Sequence of chain 1.A:
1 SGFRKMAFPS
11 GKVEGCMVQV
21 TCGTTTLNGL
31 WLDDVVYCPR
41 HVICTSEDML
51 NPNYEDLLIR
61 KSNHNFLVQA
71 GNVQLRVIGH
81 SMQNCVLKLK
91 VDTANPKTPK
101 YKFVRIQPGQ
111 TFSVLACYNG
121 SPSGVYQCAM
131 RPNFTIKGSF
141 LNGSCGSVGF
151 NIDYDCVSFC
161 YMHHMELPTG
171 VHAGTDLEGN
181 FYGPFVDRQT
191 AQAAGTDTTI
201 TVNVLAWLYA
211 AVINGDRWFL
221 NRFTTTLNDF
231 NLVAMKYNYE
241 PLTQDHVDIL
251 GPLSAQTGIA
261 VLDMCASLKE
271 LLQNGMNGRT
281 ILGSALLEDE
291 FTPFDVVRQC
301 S

Sequence of chain 1.B:
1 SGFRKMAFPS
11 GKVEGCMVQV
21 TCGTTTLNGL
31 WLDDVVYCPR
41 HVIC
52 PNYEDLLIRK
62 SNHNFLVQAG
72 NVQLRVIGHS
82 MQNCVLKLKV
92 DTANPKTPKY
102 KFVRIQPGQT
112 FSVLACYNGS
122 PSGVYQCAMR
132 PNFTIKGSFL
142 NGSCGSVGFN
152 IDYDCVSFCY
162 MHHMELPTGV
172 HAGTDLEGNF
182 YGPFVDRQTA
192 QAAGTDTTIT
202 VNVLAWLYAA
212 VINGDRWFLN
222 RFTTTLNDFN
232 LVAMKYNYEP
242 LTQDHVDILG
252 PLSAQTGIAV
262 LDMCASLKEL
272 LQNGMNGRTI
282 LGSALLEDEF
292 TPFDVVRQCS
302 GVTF

The small molecule below binds the protein below.
Small molecule (SMILES): N[C@@H](C(=O)Nc1cncc2ccccc12)c1ccc(Cl)c(Cl)c1

Binding-site contacts:
Ligand atom CL contacts residue ASP187 of chain 1.B at 3.6 Å.
Ligand atom C5 contacts residue LEU141 of chain 1.B at 3.9 Å (hydrophobic).
Ligand atom N2 contacts residue LEU141 of chain 1.B at 3.9 Å.
Ligand atom C16 contacts residue MET165 of chain 1.B at 3.7 Å (hydrophobic).
Ligand atom CL1 contacts residue MET165 of chain 1.B at 3.9 Å.
Ligand atom C16 contacts residue HIS41 of chain 1.B at 3.7 Å.
Ligand atom C3 contacts residue SER144 of chain 1.B at 3.8 Å.
Ligand atom C5 contacts residue PHE140 of chain 1.B at 4.1 Å (hydrophobic).
Ligand atom N2 contacts residue HIS172 of chain 1.B at 3.8 Å.
Ligand atom N2 contacts residue SER144 of chain 1.B at 3.5 Å (h-bond).
Ligand atom N2 contacts residue GLU166 of chain 1.B at 3.9 Å.
Ligand atom N1 contacts residue MET165 of chain 1.B at 4.1 Å.
Ligand atom C4 contacts residue LEU141 of chain 1.B at 3.8 Å (hydrophobic).
Ligand atom C16 contacts residue HIS164 of chain 1.B at 3.5 Å.
Ligand atom N2 contacts residue PHE140 of chain 1.B at 3.5 Å.
Ligand atom CL contacts residue ARG188 of chain 1.B at 2.9 Å.
Ligand atom C6 contacts residue PHE140 of chain 1.B at 4.0 Å (hydrophobic).
Ligand atom N1 contacts residue HIS164 of chain 1.B at 4.0 Å.
Ligand atom C2 contacts residue CYS145 of chain 1.B at 3.9 Å (hydrophobic).
Ligand atom C3 contacts residue HIS163 of chain 1.B at 2.9 Å.
Ligand atom C5 contacts residue ASN142 of chain 1.B at 4.1 Å.
Ligand atom C6 contacts residue GLU166 of chain 1.B at 3.5 Å.
Ligand atom C1 contacts residue CYS145 of chain 1.B at 4.1 Å (hydrophobic).
Ligand atom C13 contacts residue GLN189 of chain 1.B at 3.8 Å.
Ligand atom C4 contacts residue PHE140 of chain 1.B at 3.4 Å (hydrophobic).
Ligand atom C6 contacts residue ASN142 of chain 1.B at 4.0 Å.
Ligand atom C5 contacts residue GLU166 of chain 1.B at 3.7 Å.
Ligand atom C8 contacts residue ASN142 of chain 1.B at 3.7 Å.
Ligand atom C15 contacts residue MET165 of chain 1.B at 3.7 Å (hydrophobic).
Ligand atom C6 contacts residue LEU141 of chain 1.B at 4.1 Å (hydrophobic).
Ligand atom CL1 contacts residue ASP187 of chain 1.B at 3.3 Å.
Ligand atom C9 contacts residue ASN142 of chain 1.B at 3.5 Å.
Ligand atom CL contacts residue GLN189 of chain 1.B at 3.4 Å.
Ligand atom C4 contacts residue HIS172 of chain 1.B at 3.9 Å.
Ligand atom N2 contacts residue HIS163 of chain 1.B at 2.8 Å (h-bond).
Ligand atom N1 contacts residue CYS145 of chain 1.B at 3.2 Å (h-bond).
Ligand atom CL1 contacts residue HIS41 of chain 1.B at 3.5 Å.
Ligand atom C contacts residue CYS145 of chain 1.B at 3.9 Å (hydrophobic).
Ligand atom C3 contacts residue CYS145 of chain 1.B at 3.9 Å (hydrophobic).
Ligand atom C4 contacts residue GLU166 of chain 1.B at 3.3 Å.